Sequence of chain 1.A:
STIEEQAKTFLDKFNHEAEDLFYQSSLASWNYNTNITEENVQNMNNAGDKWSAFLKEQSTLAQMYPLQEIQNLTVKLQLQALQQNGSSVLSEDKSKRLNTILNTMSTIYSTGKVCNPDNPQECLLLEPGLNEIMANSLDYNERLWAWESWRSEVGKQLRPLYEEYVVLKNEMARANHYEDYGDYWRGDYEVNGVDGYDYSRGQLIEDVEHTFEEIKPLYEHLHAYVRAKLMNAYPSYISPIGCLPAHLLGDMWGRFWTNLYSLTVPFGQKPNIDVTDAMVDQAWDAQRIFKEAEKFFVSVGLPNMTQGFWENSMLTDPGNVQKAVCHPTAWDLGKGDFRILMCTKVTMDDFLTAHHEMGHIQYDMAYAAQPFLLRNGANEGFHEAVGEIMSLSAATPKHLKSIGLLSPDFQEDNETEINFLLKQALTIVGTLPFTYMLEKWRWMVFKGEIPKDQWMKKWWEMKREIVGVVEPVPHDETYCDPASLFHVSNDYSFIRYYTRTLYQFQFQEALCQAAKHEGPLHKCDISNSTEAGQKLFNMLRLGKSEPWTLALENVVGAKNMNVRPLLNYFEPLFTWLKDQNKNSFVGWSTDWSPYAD

A small-molecule ligand and the protein it binds are described below.
Small molecule (SMILES): CC(=O)N[C@H]1[C@H](O[C@H]2[C@H](O)[C@@H](NC(C)=O)CO[C@@H]2CO)O[C@H](CO)[C@@H](O[C@@H]2O[C@H](CO)[C@@H](O)[C@H](O)[C@@H]2O)[C@@H]1O

Binding-site contacts:
Ligand atom C2 contacts residue ASN322 of chain 1.A at 2.5 Å.
Ligand atom C7 contacts residue ASN322 of chain 1.A at 3.2 Å.
Ligand atom O6 contacts residue LYS313 of chain 1.A at 3.6 Å.
Ligand atom O6 contacts residue GLU312 of chain 1.A at 4.3 Å.
Ligand atom O3 contacts residue LYS309 of chain 1.A at 3.1 Å (salt-bridge).
Ligand atom C5 contacts residue GLU312 of chain 1.A at 4.2 Å.
Ligand atom C1 contacts residue VAL316 of chain 1.A at 4.3 Å (hydrophobic).
Ligand atom C4 contacts residue ASN322 of chain 1.A at 4.3 Å.
Ligand atom O5 contacts residue GLU312 of chain 1.A at 4.2 Å.
Ligand atom C3 contacts residue LYS309 of chain 1.A at 4.3 Å.
Ligand atom O3 contacts residue GLU312 of chain 1.A at 4.1 Å.
Ligand atom C6 contacts residue GLU312 of chain 1.A at 3.4 Å.
Ligand atom C3 contacts residue ASN322 of chain 1.A at 3.9 Å.
Ligand atom C8 contacts residue ASN322 of chain 1.A at 4.3 Å.
Ligand atom C1 contacts residue ASN322 of chain 1.A at 1.4 Å.
Ligand atom O7 contacts residue ASN322 of chain 1.A at 3.3 Å (h-bond).
Ligand atom O5 contacts residue VAL316 of chain 1.A at 3.6 Å.
Ligand atom O6 contacts residue VAL316 of chain 1.A at 3.5 Å.
Ligand atom N2 contacts residue ASN322 of chain 1.A at 2.9 Å (h-bond).
Ligand atom O5 contacts residue ASN322 of chain 1.A at 2.4 Å (h-bond).
Ligand atom C4 contacts residue LYS309 of chain 1.A at 4.3 Å.
Ligand atom C5 contacts residue VAL316 of chain 1.A at 4.4 Å (hydrophobic).
Ligand atom C5 contacts residue ASN322 of chain 1.A at 3.6 Å.
Ligand atom C6 contacts residue VAL316 of chain 1.A at 4.4 Å (hydrophobic).